Binding-site contacts:
Ligand atom C1' contacts residue ARG55 of chain 1.A at 3.6 Å.
Ligand atom O4' contacts residue ARG55 of chain 1.A at 3.0 Å.
Ligand atom C4 contacts residue SER51 of chain 1.A at 3.9 Å.
Ligand atom C4' contacts residue ARG55 of chain 1.A at 3.8 Å.
Ligand atom C5' contacts residue THR91 of chain 1.A at 3.8 Å.
Ligand atom N3 contacts residue ARG106 of chain 1.A at 3.8 Å.
Ligand atom O3' contacts residue ARG55 of chain 1.A at 3.7 Å.
Ligand atom O5' contacts residue LYS24 of chain 1.A at 3.2 Å (salt-bridge).
Ligand atom O2 contacts residue ASP53 of chain 1.A at 3.5 Å.
Ligand atom O2 contacts residue PHE52 of chain 1.A at 3.4 Å (h-bond).
Ligand atom O4 contacts residue SER51 of chain 1.A at 2.8 Å (h-bond).
Ligand atom O4 contacts residue ASP104 of chain 1.A at 3.6 Å.
Ligand atom C2 contacts residue PHE52 of chain 1.A at 3.4 Å (hydrophobic).
Ligand atom O5' contacts residue LYS59 of chain 1.A at 3.7 Å.
Ligand atom O4 contacts residue PHE52 of chain 1.A at 3.6 Å (h-bond).
Ligand atom O3' contacts residue LYS59 of chain 1.A at 3.6 Å.
Ligand atom C6 contacts residue GLN92 of chain 1.A at 3.6 Å.
Ligand atom O4' contacts residue THR91 of chain 1.A at 3.6 Å (h-bond).
Ligand atom C4 contacts residue PHE52 of chain 1.A at 3.6 Å (hydrophobic).
Ligand atom N1 contacts residue ARG106 of chain 1.A at 3.8 Å.
Ligand atom O2 contacts residue ARG106 of chain 1.A at 3.8 Å.
Ligand atom O5' contacts residue 3PD1 of chain 1.B at 1.6 Å.
Ligand atom O4 contacts residue VAL82 of chain 1.A at 3.7 Å.
Ligand atom N3 contacts residue PHE52 of chain 1.A at 2.6 Å (h-bond).
Ligand atom C5' contacts residue GLN92 of chain 1.A at 3.4 Å.
Ligand atom C4' contacts residue 3PD1 of chain 1.B at 3.8 Å.
Ligand atom C4 contacts residue THR91 of chain 1.A at 3.9 Å.
Ligand atom O2 contacts residue LYS54 of chain 1.A at 2.7 Å (salt-bridge).
Ligand atom O1P contacts residue SER56 of chain 1.A at 2.8 Å (h-bond).
Ligand atom N3 contacts residue ASP104 of chain 1.A at 3.8 Å.
Ligand atom O2P contacts residue LYS59 of chain 1.A at 3.3 Å (salt-bridge).
Ligand atom C2 contacts residue LYS54 of chain 1.A at 3.8 Å.
Ligand atom C4 contacts residue ASP104 of chain 1.A at 3.4 Å.
Ligand atom C6 contacts residue ASP104 of chain 1.A at 3.5 Å.
Ligand atom O1P contacts residue ARG55 of chain 1.A at 3.8 Å.
Ligand atom O2 contacts residue ARG55 of chain 1.A at 3.6 Å (salt-bridge).
Ligand atom C5 contacts residue ASP104 of chain 1.A at 3.4 Å.
Ligand atom C2 contacts residue ARG106 of chain 1.A at 3.6 Å.
Ligand atom C5' contacts residue 3PD1 of chain 1.B at 2.6 Å.
Ligand atom C5 contacts residue GLN92 of chain 1.A at 3.2 Å.

Sequence of chain 1.A:
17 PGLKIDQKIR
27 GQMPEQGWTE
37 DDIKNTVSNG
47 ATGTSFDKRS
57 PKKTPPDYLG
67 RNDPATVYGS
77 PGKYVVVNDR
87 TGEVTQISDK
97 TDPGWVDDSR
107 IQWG

This small molecule binds to this protein.
Small molecule (SMILES): O=c1ccn([C@H]2C[C@H](OP(=O)(O)O)[C@@H](CO)O2)c(=O)[nH]1